Sequence of chain 13.B:
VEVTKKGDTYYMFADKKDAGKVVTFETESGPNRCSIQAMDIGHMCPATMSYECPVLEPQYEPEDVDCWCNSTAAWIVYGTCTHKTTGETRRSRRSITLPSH

Binding-site contacts:
Ligand atom C2 contacts residue ASN70 of chain 13.B at 2.5 Å.
Ligand atom O7 contacts residue PRO31 of chain 13.B at 3.0 Å (h-bond).
Ligand atom C3 contacts residue PRO31 of chain 13.B at 4.1 Å (hydrophobic).
Ligand atom C1 contacts residue ASN70 of chain 13.B at 1.4 Å.
Ligand atom C1 contacts residue ARG33 of chain 13.B at 4.1 Å.
Ligand atom N2 contacts residue ASN32 of chain 13.B at 4.2 Å.
Ligand atom N2 contacts residue PRO31 of chain 13.B at 2.8 Å (h-bond).
Ligand atom O3 contacts residue PRO31 of chain 13.B at 4.2 Å.
Ligand atom C2 contacts residue PRO31 of chain 13.B at 4.0 Å (hydrophobic).
Ligand atom C7 contacts residue ASN70 of chain 13.B at 3.4 Å.
Ligand atom C6 contacts residue ARG33 of chain 13.B at 3.7 Å.
Ligand atom C7 contacts residue PRO31 of chain 13.B at 3.2 Å (hydrophobic).
Ligand atom O7 contacts residue ASN70 of chain 13.B at 3.5 Å (h-bond).
Ligand atom O6 contacts residue ARG33 of chain 13.B at 3.0 Å (salt-bridge).
Ligand atom O5 contacts residue ARG33 of chain 13.B at 4.3 Å.
Ligand atom C8 contacts residue ASN70 of chain 13.B at 3.9 Å.
Ligand atom C3 contacts residue ASN70 of chain 13.B at 3.8 Å.
Ligand atom N2 contacts residue ASN70 of chain 13.B at 2.9 Å (h-bond).
Ligand atom O7 contacts residue SER71 of chain 13.B at 4.4 Å.
Ligand atom O5 contacts residue ASN70 of chain 13.B at 2.4 Å (h-bond).
Ligand atom C5 contacts residue ARG33 of chain 13.B at 3.9 Å.
Ligand atom C4 contacts residue ASN70 of chain 13.B at 4.2 Å.
Ligand atom C5 contacts residue ASN70 of chain 13.B at 3.7 Å.

This protein binds this small molecule.
Small molecule (SMILES): CC(=O)N[C@@H]1[C@@H](O)[C@H](O)[C@@H](CO)O[C@H]1O